Binding-site contacts:
Ligand atom O4 contacts residue ARG290 of chain 1.A at 2.9 Å (salt-bridge).
Ligand atom O2 contacts residue ARG70 of chain 1.A at 3.3 Å (salt-bridge).
Ligand atom C3 contacts residue FE21 of chain 1.E at 3.0 Å.
Ligand atom C5 contacts residue TYR269 of chain 1.A at 3.3 Å (hydrophobic).
Ligand atom O1 contacts residue TYR82 of chain 1.A at 2.9 Å (h-bond).
Ligand atom O3 contacts residue THR294 of chain 1.A at 4.0 Å.
Ligand atom O5 contacts residue VAL283 of chain 1.A at 3.7 Å.
Ligand atom C5 contacts residue THR294 of chain 1.A at 4.0 Å.
Ligand atom O2 contacts residue TYR82 of chain 1.A at 3.7 Å.
Ligand atom O1 contacts residue FE21 of chain 1.E at 3.5 Å.
Ligand atom O1 contacts residue ASN179 of chain 1.A at 4.3 Å.
Ligand atom C3 contacts residue ASN179 of chain 1.A at 4.1 Å.
Ligand atom C1 contacts residue ASN179 of chain 1.A at 3.9 Å.
Ligand atom O4 contacts residue VAL283 of chain 1.A at 3.8 Å.
Ligand atom C4 contacts residue TYR269 of chain 1.A at 3.4 Å (hydrophobic).
Ligand atom C5 contacts residue VAL283 of chain 1.A at 3.6 Å (hydrophobic).
Ligand atom O5 contacts residue FE21 of chain 1.E at 2.6 Å.
Ligand atom C1 contacts residue FE21 of chain 1.E at 3.6 Å.
Ligand atom O4 contacts residue TYR269 of chain 1.A at 2.5 Å (h-bond).
Ligand atom C5 contacts residue SER292 of chain 1.A at 3.7 Å.
Ligand atom O1 contacts residue ARG296 of chain 1.A at 3.8 Å.
Ligand atom C4 contacts residue THR294 of chain 1.A at 3.9 Å.
Ligand atom C5 contacts residue ARG290 of chain 1.A at 3.5 Å.
Ligand atom O3 contacts residue SER292 of chain 1.A at 2.7 Å (h-bond).
Ligand atom C1 contacts residue ARG70 of chain 1.A at 4.0 Å.
Ligand atom O5 contacts residue VAL202 of chain 1.A at 4.0 Å.
Ligand atom C3 contacts residue THR294 of chain 1.A at 3.5 Å.
Ligand atom O1 contacts residue HIS205 of chain 1.A at 4.2 Å.
Ligand atom O2 contacts residue ASN179 of chain 1.A at 3.1 Å (h-bond).
Ligand atom C4 contacts residue VAL283 of chain 1.A at 3.7 Å (hydrophobic).
Ligand atom C5 contacts residue VAL218 of chain 1.A at 4.1 Å (hydrophobic).
Ligand atom C1 contacts residue TYR82 of chain 1.A at 3.7 Å (hydrophobic).
Ligand atom O5 contacts residue HIS205 of chain 1.A at 3.6 Å.
Ligand atom O2 contacts residue VAL202 of chain 1.A at 4.1 Å.
Ligand atom O3 contacts residue ARG290 of chain 1.A at 2.8 Å (salt-bridge).
Ligand atom O1 contacts residue ARG70 of chain 1.A at 3.9 Å.
Ligand atom O4 contacts residue VAL218 of chain 1.A at 3.5 Å.
Ligand atom O3 contacts residue VAL283 of chain 1.A at 4.0 Å.
Ligand atom C2 contacts residue FE21 of chain 1.E at 2.7 Å.
Ligand atom C4 contacts residue FE21 of chain 1.E at 3.4 Å.

Sequence of chain 1.A:
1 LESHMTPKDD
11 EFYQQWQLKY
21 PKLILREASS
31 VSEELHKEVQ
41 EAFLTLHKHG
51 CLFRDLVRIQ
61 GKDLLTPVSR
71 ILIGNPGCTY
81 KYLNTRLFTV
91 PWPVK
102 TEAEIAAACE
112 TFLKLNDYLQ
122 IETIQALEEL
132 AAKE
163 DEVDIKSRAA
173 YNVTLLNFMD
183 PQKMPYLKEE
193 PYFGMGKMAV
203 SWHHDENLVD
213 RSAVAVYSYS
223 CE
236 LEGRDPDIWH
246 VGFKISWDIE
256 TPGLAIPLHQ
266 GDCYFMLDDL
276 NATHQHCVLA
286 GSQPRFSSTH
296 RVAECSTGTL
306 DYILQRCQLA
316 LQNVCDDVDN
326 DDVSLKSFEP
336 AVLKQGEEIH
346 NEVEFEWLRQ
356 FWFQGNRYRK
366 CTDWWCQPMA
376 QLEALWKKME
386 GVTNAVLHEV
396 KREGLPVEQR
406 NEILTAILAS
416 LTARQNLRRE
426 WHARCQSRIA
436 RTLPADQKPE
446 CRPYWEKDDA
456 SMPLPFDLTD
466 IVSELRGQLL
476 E

This protein binds this small molecule.
Small molecule (SMILES): O=C(O)CCC(=O)C(=O)O